This small molecule binds to this protein.
Small molecule (SMILES): Cc1nn(C)c(C)c1NS(=O)(=O)c1c(Cl)cc(-c2ccnc(N3CCNCC3)c2)cc1Cl

Binding-site contacts:
Ligand atom NAQ contacts residue LEU363 of chain 1.B at 3.0 Å.
Ligand atom SBF contacts residue HIS188 of chain 1.B at 3.9 Å.
Ligand atom CLG contacts residue TYR309 of chain 1.B at 3.0 Å.
Ligand atom OAD contacts residue PHE201 of chain 1.B at 3.5 Å.
Ligand atom CAL contacts residue PHE80 of chain 1.B at 3.8 Å (hydrophobic).
Ligand atom CAH contacts residue LEU363 of chain 1.B at 3.3 Å (hydrophobic).
Ligand atom CAA contacts residue PHE78 of chain 1.B at 3.8 Å (hydrophobic).
Ligand atom NAR contacts residue SER294 of chain 1.B at 2.9 Å (h-bond).
Ligand atom CAV contacts residue ASP73 of chain 1.B at 3.9 Å.
Ligand atom CAA contacts residue LEU305 of chain 1.B at 3.5 Å (hydrophobic).
Ligand atom NAR contacts residue PHE80 of chain 1.B at 3.8 Å.
Ligand atom NAQ contacts residue GLY174 of chain 1.B at 3.7 Å.
Ligand atom CAL contacts residue TYR186 of chain 1.B at 3.8 Å (hydrophobic).
Ligand atom CBA contacts residue LEU363 of chain 1.B at 3.9 Å (hydrophobic).
Ligand atom CAY contacts residue TYR186 of chain 1.B at 3.6 Å (hydrophobic).
Ligand atom CAC contacts residue PHE80 of chain 1.B at 3.3 Å (hydrophobic).
Ligand atom CAH contacts residue GLY174 of chain 1.B at 3.4 Å.
Ligand atom OAE contacts residue HIS188 of chain 1.B at 3.4 Å (h-bond).
Ligand atom CAM contacts residue NHW1 of chain 1.K at 3.5 Å.
Ligand atom OAD contacts residue HIS188 of chain 1.B at 3.7 Å.
Ligand atom CAZ contacts residue TYR186 of chain 1.B at 3.7 Å (hydrophobic).
Ligand atom NAR contacts residue PHE78 of chain 1.B at 3.3 Å.
Ligand atom CAN contacts residue TYR82 of chain 1.B at 3.4 Å (hydrophobic).
Ligand atom CAU contacts residue SER294 of chain 1.B at 3.7 Å.
Ligand atom CAB contacts residue ASP73 of chain 1.B at 3.4 Å.
Ligand atom CAM contacts residue THR172 of chain 1.B at 4.0 Å.
Ligand atom CAK contacts residue PHE80 of chain 1.B at 3.8 Å (hydrophobic).
Ligand atom CAA contacts residue SER294 of chain 1.B at 3.9 Å.
Ligand atom CAK contacts residue TYR186 of chain 1.B at 3.4 Å (hydrophobic).
Ligand atom CAU contacts residue PHE78 of chain 1.B at 3.8 Å (hydrophobic).
Ligand atom CAN contacts residue LEU385 of chain 1.B at 3.3 Å (hydrophobic).
Ligand atom CAP contacts residue TYR186 of chain 1.B at 3.9 Å (hydrophobic).
Ligand atom CAB contacts residue GLU72 of chain 1.B at 3.8 Å.
Ligand atom CAA contacts residue PHE201 of chain 1.B at 3.7 Å (hydrophobic).
Ligand atom NAS contacts residue LEU385 of chain 1.B at 3.0 Å (h-bond).
Ligand atom NBE contacts residue PHE80 of chain 1.B at 3.7 Å.
Ligand atom CLG contacts residue ASN340 of chain 1.B at 3.5 Å.
Ligand atom NBE contacts residue PHE78 of chain 1.B at 3.7 Å.
Ligand atom CAC contacts residue VAL71 of chain 1.B at 3.3 Å (hydrophobic).
Ligand atom NBE contacts residue SER294 of chain 1.B at 3.9 Å.

Sequence of chain 1.B:
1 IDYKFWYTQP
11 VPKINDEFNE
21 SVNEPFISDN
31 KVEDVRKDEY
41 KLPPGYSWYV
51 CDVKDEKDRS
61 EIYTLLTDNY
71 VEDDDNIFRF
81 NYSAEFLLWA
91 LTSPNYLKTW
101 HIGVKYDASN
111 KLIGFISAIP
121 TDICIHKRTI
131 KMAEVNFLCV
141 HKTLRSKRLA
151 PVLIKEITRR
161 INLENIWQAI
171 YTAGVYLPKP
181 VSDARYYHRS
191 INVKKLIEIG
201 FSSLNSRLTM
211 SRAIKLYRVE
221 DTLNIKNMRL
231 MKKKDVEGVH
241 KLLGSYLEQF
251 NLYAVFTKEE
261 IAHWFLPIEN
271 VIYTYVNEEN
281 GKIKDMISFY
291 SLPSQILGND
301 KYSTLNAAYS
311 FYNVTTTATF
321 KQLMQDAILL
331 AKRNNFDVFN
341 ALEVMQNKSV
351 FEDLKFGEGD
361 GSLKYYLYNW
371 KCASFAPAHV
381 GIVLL